A protein and the small-molecule ligand that binds it are described below.
Small molecule (SMILES): CC(=O)N[C@@H]1[C@@H](O)[C@H](O)[C@@H](CO)O[C@H]1O

Binding-site contacts:
Ligand atom O5 contacts residue ASN159 of chain 1.I at 2.4 Å (h-bond).
Ligand atom N2 contacts residue ASN159 of chain 1.I at 2.9 Å (h-bond).
Ligand atom C4 contacts residue ASN159 of chain 1.I at 4.2 Å.
Ligand atom C7 contacts residue ASN159 of chain 1.I at 3.4 Å.
Ligand atom C1 contacts residue ASN160 of chain 1.I at 4.1 Å.
Ligand atom C7 contacts residue ASN160 of chain 1.I at 4.5 Å.
Ligand atom O7 contacts residue ASN159 of chain 1.I at 4.3 Å.
Ligand atom C6 contacts residue LYS111 of chain 1.I at 3.8 Å.
Ligand atom C5 contacts residue SER110 of chain 1.I at 3.8 Å.
Ligand atom C1 contacts residue ASN159 of chain 1.I at 1.4 Å.
Ligand atom N2 contacts residue ASN160 of chain 1.I at 3.8 Å.
Ligand atom C3 contacts residue ASN159 of chain 1.I at 3.8 Å.
Ligand atom C6 contacts residue SER110 of chain 1.I at 3.3 Å.
Ligand atom C2 contacts residue ASN159 of chain 1.I at 2.4 Å.
Ligand atom O6 contacts residue LYS111 of chain 1.I at 4.3 Å.
Ligand atom O5 contacts residue SER110 of chain 1.I at 4.4 Å.
Ligand atom O7 contacts residue ASN160 of chain 1.I at 4.5 Å.
Ligand atom C8 contacts residue ASN159 of chain 1.I at 3.4 Å.
Ligand atom C5 contacts residue ASN159 of chain 1.I at 3.7 Å.

Sequence of chain 1.I:
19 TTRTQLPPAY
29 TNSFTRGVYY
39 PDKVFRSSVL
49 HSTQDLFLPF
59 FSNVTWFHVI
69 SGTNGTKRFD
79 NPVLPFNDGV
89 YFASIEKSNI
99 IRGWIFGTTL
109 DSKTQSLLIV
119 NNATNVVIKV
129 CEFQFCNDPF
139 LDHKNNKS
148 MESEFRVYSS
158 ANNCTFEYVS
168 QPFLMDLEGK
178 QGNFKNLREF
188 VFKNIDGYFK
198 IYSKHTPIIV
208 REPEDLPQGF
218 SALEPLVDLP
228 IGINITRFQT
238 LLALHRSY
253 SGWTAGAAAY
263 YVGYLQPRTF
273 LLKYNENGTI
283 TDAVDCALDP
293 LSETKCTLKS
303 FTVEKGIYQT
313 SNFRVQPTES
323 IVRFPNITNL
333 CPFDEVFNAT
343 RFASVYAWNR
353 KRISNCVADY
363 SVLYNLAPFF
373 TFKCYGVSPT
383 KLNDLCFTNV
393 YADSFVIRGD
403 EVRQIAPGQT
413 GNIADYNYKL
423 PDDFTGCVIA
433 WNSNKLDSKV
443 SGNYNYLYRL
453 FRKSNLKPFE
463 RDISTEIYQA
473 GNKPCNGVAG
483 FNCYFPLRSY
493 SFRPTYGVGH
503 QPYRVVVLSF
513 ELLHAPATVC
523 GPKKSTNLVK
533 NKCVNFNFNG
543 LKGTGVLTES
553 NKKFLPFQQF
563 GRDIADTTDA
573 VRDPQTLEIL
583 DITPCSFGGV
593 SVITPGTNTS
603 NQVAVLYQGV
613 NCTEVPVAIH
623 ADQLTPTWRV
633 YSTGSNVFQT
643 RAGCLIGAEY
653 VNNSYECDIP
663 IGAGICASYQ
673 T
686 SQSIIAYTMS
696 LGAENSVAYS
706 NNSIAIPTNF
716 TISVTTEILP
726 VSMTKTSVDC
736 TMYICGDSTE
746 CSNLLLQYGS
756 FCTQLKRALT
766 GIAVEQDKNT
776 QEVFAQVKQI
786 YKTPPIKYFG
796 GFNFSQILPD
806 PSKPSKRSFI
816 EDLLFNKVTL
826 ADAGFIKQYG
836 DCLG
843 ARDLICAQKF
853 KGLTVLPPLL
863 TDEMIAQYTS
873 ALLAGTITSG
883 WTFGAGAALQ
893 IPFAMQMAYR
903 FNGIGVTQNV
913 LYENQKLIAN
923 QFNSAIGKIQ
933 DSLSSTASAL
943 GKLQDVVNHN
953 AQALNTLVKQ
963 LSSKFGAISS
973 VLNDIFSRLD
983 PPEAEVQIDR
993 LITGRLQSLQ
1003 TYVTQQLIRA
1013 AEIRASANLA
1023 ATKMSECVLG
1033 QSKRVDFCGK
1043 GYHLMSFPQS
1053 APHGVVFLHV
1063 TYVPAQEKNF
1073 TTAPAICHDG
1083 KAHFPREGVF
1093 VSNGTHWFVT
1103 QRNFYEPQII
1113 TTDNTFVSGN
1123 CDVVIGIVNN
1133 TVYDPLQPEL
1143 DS